A protein and the small-molecule ligand that binds it are described below.
Small molecule (SMILES): CC(=O)N[C@@H]1[C@@H](O)[C@H](O)[C@@H](CO)O[C@H]1O

Binding-site contacts:
Ligand atom N2 contacts residue ASN7 of chain 1.G at 2.9 Å (h-bond).
Ligand atom C4 contacts residue ASN7 of chain 1.G at 4.2 Å.
Ligand atom O5 contacts residue ASN7 of chain 1.G at 2.3 Å (h-bond).
Ligand atom C3 contacts residue ASN7 of chain 1.G at 3.8 Å.
Ligand atom C1 contacts residue ASN7 of chain 1.G at 1.4 Å.
Ligand atom O7 contacts residue ASN7 of chain 1.G at 2.6 Å (h-bond).
Ligand atom O6 contacts residue ASN24 of chain 1.G at 3.8 Å.
Ligand atom C8 contacts residue LEU5 of chain 1.G at 4.2 Å (hydrophobic).
Ligand atom C5 contacts residue ASN7 of chain 1.G at 3.6 Å.
Ligand atom C7 contacts residue ASN7 of chain 1.G at 3.0 Å.
Ligand atom C8 contacts residue ASN7 of chain 1.G at 4.3 Å.
Ligand atom O6 contacts residue ASN7 of chain 1.G at 4.3 Å.
Ligand atom C2 contacts residue ASN7 of chain 1.G at 2.5 Å.

Sequence of chain 1.G:
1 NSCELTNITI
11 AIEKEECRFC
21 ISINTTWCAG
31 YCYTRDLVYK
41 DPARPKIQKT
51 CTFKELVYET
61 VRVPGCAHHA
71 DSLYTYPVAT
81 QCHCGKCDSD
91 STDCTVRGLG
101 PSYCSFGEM